Sequence of chain 4.C:
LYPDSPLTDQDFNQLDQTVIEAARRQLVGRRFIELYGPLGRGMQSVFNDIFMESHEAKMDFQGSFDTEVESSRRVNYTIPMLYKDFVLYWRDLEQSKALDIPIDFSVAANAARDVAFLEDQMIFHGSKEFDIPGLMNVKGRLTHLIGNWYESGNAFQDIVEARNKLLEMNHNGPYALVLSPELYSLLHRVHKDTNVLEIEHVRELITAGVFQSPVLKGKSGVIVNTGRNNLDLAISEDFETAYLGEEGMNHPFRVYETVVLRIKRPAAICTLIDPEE

The small molecule below binds the protein below.
Small molecule (SMILES): CC[C@H](C)[C@H](NC(=O)[C@H](CC(C)C)NC(=O)[C@H](CO)NC(=O)CNC(=O)[C@@H](NC(=O)[C@@H](N)[C@@H](C)O)C(C)C)C(=O)N[C@H](C=O)CCC(N)=O

Binding-site contacts:
Ligand atom CG2 contacts residue ARG36 of chain 4.C at 3.8 Å.
Ligand atom N contacts residue ASP243 of chain 4.C at 3.3 Å (salt-bridge).
Ligand atom CG1 contacts residue ASP243 of chain 4.C at 3.3 Å.
Ligand atom CB contacts residue ASP243 of chain 4.C at 4.2 Å.
Ligand atom CA contacts residue ARG29 of chain 4.C at 4.2 Å.
Ligand atom CD2 contacts residue ARG29 of chain 4.C at 3.8 Å.
Ligand atom O contacts residue ARG29 of chain 4.C at 3.0 Å (salt-bridge).
Ligand atom OG contacts residue PHE244 of chain 4.C at 3.7 Å.
Ligand atom CG2 contacts residue PRO43 of chain 4.C at 4.3 Å (hydrophobic).
Ligand atom C contacts residue ARG29 of chain 4.C at 3.9 Å.
Ligand atom CB contacts residue ARG35 of chain 4.C at 3.8 Å.
Ligand atom C contacts residue ASP243 of chain 4.C at 4.4 Å.
Ligand atom C contacts residue ASP243 of chain 4.C at 3.5 Å.
Ligand atom N contacts residue ASP243 of chain 4.C at 3.8 Å.
Ligand atom CB contacts residue ARG35 of chain 4.C at 3.4 Å.
Ligand atom C contacts residue ARG35 of chain 4.C at 3.5 Å.
Ligand atom C contacts residue ARG35 of chain 4.C at 3.7 Å.
Ligand atom C contacts residue ARG36 of chain 4.C at 3.2 Å.
Ligand atom CA contacts residue ARG35 of chain 4.C at 4.5 Å.
Ligand atom O contacts residue ARG35 of chain 4.C at 2.9 Å (salt-bridge).
Ligand atom O contacts residue ASP243 of chain 4.C at 4.3 Å.
Ligand atom O contacts residue ARG35 of chain 4.C at 3.3 Å (salt-bridge).
Ligand atom CG1 contacts residue ARG35 of chain 4.C at 4.4 Å.
Ligand atom O contacts residue ARG29 of chain 4.C at 4.2 Å.
Ligand atom OG contacts residue ARG35 of chain 4.C at 4.2 Å.
Ligand atom O contacts residue ARG36 of chain 4.C at 2.9 Å (salt-bridge).
Ligand atom CG2 contacts residue ARG35 of chain 4.C at 3.9 Å.
Ligand atom O contacts residue ASP243 of chain 4.C at 4.3 Å.
Ligand atom CD1 contacts residue ARG29 of chain 4.C at 3.6 Å.
Ligand atom CA contacts residue ASP243 of chain 4.C at 3.3 Å.
Ligand atom O contacts residue PHE37 of chain 4.C at 3.8 Å.
Ligand atom N contacts residue ARG35 of chain 4.C at 4.1 Å.
Ligand atom N contacts residue ARG35 of chain 4.C at 4.1 Å.
Ligand atom N contacts residue ARG35 of chain 4.C at 4.4 Å.
Ligand atom C contacts residue PRO43 of chain 4.C at 4.5 Å (hydrophobic).
Ligand atom O contacts residue PRO43 of chain 4.C at 3.7 Å.
Ligand atom CB contacts residue ASP243 of chain 4.C at 3.9 Å.
Ligand atom O contacts residue ILE25 of chain 4.C at 3.8 Å.
Ligand atom CA contacts residue ASP243 of chain 4.C at 4.2 Å.
Ligand atom CG2 contacts residue GLU245 of chain 4.C at 3.4 Å.